Sequence of chain 1.B:
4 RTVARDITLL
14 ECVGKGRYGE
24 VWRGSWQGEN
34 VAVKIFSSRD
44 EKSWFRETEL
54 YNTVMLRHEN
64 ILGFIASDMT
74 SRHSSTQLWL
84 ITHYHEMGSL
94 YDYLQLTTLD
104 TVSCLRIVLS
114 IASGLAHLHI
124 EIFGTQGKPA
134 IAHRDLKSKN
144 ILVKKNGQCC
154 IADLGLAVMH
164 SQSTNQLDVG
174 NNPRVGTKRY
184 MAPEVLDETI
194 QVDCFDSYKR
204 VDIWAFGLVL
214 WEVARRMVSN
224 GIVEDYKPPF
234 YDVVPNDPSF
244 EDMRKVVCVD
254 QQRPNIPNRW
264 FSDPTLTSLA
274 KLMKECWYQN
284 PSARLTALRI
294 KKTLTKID

The small molecule below binds the protein below.
Small molecule (SMILES): COc1cc(-c2cc(-c3cccc(O)c3)cnc2N)cc(OC)c1OC

Binding-site contacts:
Ligand atom CAA contacts residue ASN143 of chain 1.B at 3.7 Å.
Ligand atom OAO contacts residue ALA155 of chain 1.B at 3.8 Å.
Ligand atom CAY contacts residue LEU145 of chain 1.B at 3.7 Å (hydrophobic).
Ligand atom CAS contacts residue HIS86 of chain 1.B at 3.8 Å.
Ligand atom CAC contacts residue GLU50 of chain 1.B at 3.7 Å.
Ligand atom OAQ contacts residue LYS37 of chain 1.B at 3.4 Å.
Ligand atom CAF contacts residue GLY91 of chain 1.B at 3.9 Å.
Ligand atom CAG contacts residue ASP95 of chain 1.B at 3.8 Å.
Ligand atom OAE contacts residue ASP95 of chain 1.B at 2.5 Å (salt-bridge).
Ligand atom CAJ contacts residue GLY91 of chain 1.B at 3.7 Å.
Ligand atom NAN contacts residue TYR87 of chain 1.B at 3.8 Å.
Ligand atom CAG contacts residue VAL16 of chain 1.B at 3.9 Å (hydrophobic).
Ligand atom CAA contacts residue LYS142 of chain 1.B at 3.4 Å.
Ligand atom NAN contacts residue HIS88 of chain 1.B at 3.1 Å (h-bond).
Ligand atom CAR contacts residue GLY91 of chain 1.B at 3.6 Å.
Ligand atom CAC contacts residue ASP156 of chain 1.B at 3.7 Å.
Ligand atom CAB contacts residue THR85 of chain 1.B at 3.2 Å.
Ligand atom CAM contacts residue LEU145 of chain 1.B at 3.8 Å (hydrophobic).
Ligand atom OAE contacts residue SER92 of chain 1.B at 3.7 Å.
Ligand atom CAI contacts residue HIS88 of chain 1.B at 3.2 Å.
Ligand atom CAR contacts residue ASP95 of chain 1.B at 3.5 Å.
Ligand atom CAI contacts residue TYR87 of chain 1.B at 3.8 Å (hydrophobic).
Ligand atom CAB contacts residue LYS37 of chain 1.B at 3.6 Å.
Ligand atom CAL contacts residue VAL24 of chain 1.B at 3.9 Å (hydrophobic).
Ligand atom CAB contacts residue LEU83 of chain 1.B at 3.6 Å (hydrophobic).
Ligand atom NAD contacts residue THR85 of chain 1.B at 3.2 Å (h-bond).
Ligand atom CAS contacts residue LEU145 of chain 1.B at 3.5 Å (hydrophobic).
Ligand atom CAH contacts residue TYR87 of chain 1.B at 3.7 Å (hydrophobic).
Ligand atom CAB contacts residue ALA35 of chain 1.B at 3.5 Å (hydrophobic).
Ligand atom NAD contacts residue ALA35 of chain 1.B at 3.4 Å.
Ligand atom NAN contacts residue ALA35 of chain 1.B at 3.9 Å.
Ligand atom CAG contacts residue GLY91 of chain 1.B at 3.7 Å.
Ligand atom CAL contacts residue ALA35 of chain 1.B at 3.7 Å (hydrophobic).
Ligand atom NAD contacts residue LEU145 of chain 1.B at 3.4 Å.
Ligand atom NAD contacts residue LEU65 of chain 1.B at 3.6 Å.
Ligand atom CAL contacts residue THR85 of chain 1.B at 3.8 Å.
Ligand atom NAD contacts residue HIS86 of chain 1.B at 2.9 Å (h-bond).
Ligand atom CAS contacts residue ALA35 of chain 1.B at 3.5 Å (hydrophobic).
Ligand atom CAF contacts residue VAL16 of chain 1.B at 3.6 Å (hydrophobic).
Ligand atom OAP contacts residue LYS37 of chain 1.B at 3.4 Å.